A small-molecule ligand and the protein it binds are described below.
Small molecule (SMILES): NCCCC(=O)O

Sequence of chain 1.A:
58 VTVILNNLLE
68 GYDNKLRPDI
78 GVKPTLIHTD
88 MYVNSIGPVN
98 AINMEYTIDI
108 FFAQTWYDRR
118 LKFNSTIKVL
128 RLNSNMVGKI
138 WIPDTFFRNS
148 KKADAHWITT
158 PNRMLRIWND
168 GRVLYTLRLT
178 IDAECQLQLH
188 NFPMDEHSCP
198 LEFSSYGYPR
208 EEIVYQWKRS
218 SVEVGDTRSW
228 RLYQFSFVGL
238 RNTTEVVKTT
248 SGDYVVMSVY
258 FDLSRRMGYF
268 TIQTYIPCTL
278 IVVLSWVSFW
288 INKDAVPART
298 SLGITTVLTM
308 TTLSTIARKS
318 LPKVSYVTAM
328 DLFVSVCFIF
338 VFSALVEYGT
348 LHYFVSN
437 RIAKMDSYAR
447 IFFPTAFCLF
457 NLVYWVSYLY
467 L

Binding-site contacts:
Ligand atom O contacts residue THR173 of chain 1.A at 3.3 Å.
Ligand atom C contacts residue THR227 of chain 1.B at 4.0 Å.
Ligand atom CD contacts residue TYR230 of chain 1.B at 4.2 Å (hydrophobic).
Ligand atom OXT contacts residue THR227 of chain 1.B at 3.8 Å.
Ligand atom CG contacts residue TYR182 of chain 1.B at 4.0 Å (hydrophobic).
Ligand atom N contacts residue TYR230 of chain 1.B at 4.0 Å.
Ligand atom CD contacts residue GLU180 of chain 1.B at 4.0 Å.
Ligand atom CB contacts residue TYR230 of chain 1.B at 4.0 Å (hydrophobic).
Ligand atom O contacts residue THR227 of chain 1.B at 4.1 Å.
Ligand atom CB contacts residue PHE225 of chain 1.B at 4.3 Å (hydrophobic).
Ligand atom OXT contacts residue PHE225 of chain 1.B at 4.4 Å.
Ligand atom C contacts residue MET161 of chain 1.A at 4.3 Å (hydrophobic).
Ligand atom N contacts residue PHE225 of chain 1.B at 3.8 Å.
Ligand atom CD contacts residue TYR122 of chain 1.B at 3.6 Å (hydrophobic).
Ligand atom CD contacts residue SER181 of chain 1.B at 4.1 Å.
Ligand atom N contacts residue TYR122 of chain 1.B at 3.2 Å (h-bond).
Ligand atom CB contacts residue TYR182 of chain 1.B at 4.2 Å (hydrophobic).
Ligand atom CG contacts residue TYR230 of chain 1.B at 4.2 Å (hydrophobic).
Ligand atom CG contacts residue MET161 of chain 1.A at 4.0 Å (hydrophobic).
Ligand atom N contacts residue TYR182 of chain 1.B at 4.4 Å.
Ligand atom C contacts residue THR173 of chain 1.A at 4.4 Å.
Ligand atom N contacts residue GLU180 of chain 1.B at 2.5 Å (salt-bridge).
Ligand atom CD contacts residue TYR182 of chain 1.B at 3.4 Å (hydrophobic).
Ligand atom N contacts residue SER181 of chain 1.B at 3.9 Å.
Ligand atom O contacts residue MET161 of chain 1.A at 3.8 Å.
Ligand atom CG contacts residue PHE108 of chain 1.A at 4.3 Å (hydrophobic).

Sequence of chain 1.B:
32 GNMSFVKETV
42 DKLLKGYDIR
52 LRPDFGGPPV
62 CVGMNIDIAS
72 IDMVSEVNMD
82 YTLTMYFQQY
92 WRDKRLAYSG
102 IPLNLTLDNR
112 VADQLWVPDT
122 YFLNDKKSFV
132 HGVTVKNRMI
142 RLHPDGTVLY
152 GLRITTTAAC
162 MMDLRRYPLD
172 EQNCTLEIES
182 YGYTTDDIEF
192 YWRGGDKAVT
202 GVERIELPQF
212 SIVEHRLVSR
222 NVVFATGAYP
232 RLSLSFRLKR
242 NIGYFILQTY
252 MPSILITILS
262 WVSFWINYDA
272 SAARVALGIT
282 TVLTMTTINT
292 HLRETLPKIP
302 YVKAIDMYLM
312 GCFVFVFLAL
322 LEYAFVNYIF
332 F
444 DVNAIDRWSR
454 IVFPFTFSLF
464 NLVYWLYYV